Binding-site contacts:
Ligand atom N2 contacts residue ASN264 of chain 3.A at 2.7 Å (h-bond).
Ligand atom C8 contacts residue SER380 of chain 3.A at 4.2 Å.
Ligand atom C7 contacts residue GLN262 of chain 3.A at 3.7 Å.
Ligand atom C6 contacts residue VAL413 of chain 3.A at 4.4 Å (hydrophobic).
Ligand atom O5 contacts residue ARG411 of chain 3.A at 2.9 Å (salt-bridge).
Ligand atom C4 contacts residue GLN262 of chain 3.A at 3.9 Å.
Ligand atom C4 contacts residue ASN264 of chain 3.A at 4.2 Å.
Ligand atom C7 contacts residue ASN264 of chain 3.A at 3.0 Å.
Ligand atom C1 contacts residue ASN264 of chain 3.A at 1.4 Å.
Ligand atom O5 contacts residue ASN264 of chain 3.A at 2.5 Å (h-bond).
Ligand atom C8 contacts residue VAL413 of chain 3.A at 4.3 Å (hydrophobic).
Ligand atom C8 contacts residue GLN262 of chain 3.A at 3.4 Å.
Ligand atom C3 contacts residue GLN262 of chain 3.A at 3.1 Å.
Ligand atom O7 contacts residue ASN300 of chain 3.A at 3.5 Å.
Ligand atom C8 contacts residue SER302 of chain 3.A at 3.5 Å.
Ligand atom O7 contacts residue SER380 of chain 3.A at 4.3 Å.
Ligand atom C1 contacts residue ARG411 of chain 3.A at 3.8 Å.
Ligand atom C6 contacts residue ARG411 of chain 3.A at 3.7 Å.
Ligand atom C1 contacts residue GLN262 of chain 3.A at 4.4 Å.
Ligand atom C2 contacts residue ASN264 of chain 3.A at 2.3 Å.
Ligand atom C8 contacts residue VAL301 of chain 3.A at 3.8 Å (hydrophobic).
Ligand atom O7 contacts residue GLN262 of chain 3.A at 3.5 Å (h-bond).
Ligand atom O7 contacts residue ASN264 of chain 3.A at 3.0 Å (h-bond).
Ligand atom C5 contacts residue ARG411 of chain 3.A at 3.9 Å.
Ligand atom O3 contacts residue GLN262 of chain 3.A at 3.7 Å.
Ligand atom C3 contacts residue ASN264 of chain 3.A at 3.7 Å.
Ligand atom O6 contacts residue ARG411 of chain 3.A at 2.9 Å (salt-bridge).
Ligand atom C8 contacts residue ASN300 of chain 3.A at 3.9 Å.
Ligand atom C5 contacts residue GLN262 of chain 3.A at 4.2 Å.
Ligand atom C5 contacts residue ASN264 of chain 3.A at 3.7 Å.
Ligand atom C5 contacts residue VAL413 of chain 3.A at 4.4 Å (hydrophobic).
Ligand atom O4 contacts residue GLN262 of chain 3.A at 3.6 Å (h-bond).
Ligand atom N2 contacts residue GLN262 of chain 3.A at 4.2 Å.
Ligand atom C7 contacts residue ASN300 of chain 3.A at 4.0 Å.
Ligand atom C8 contacts residue ASN264 of chain 3.A at 4.1 Å.
Ligand atom C2 contacts residue GLN262 of chain 3.A at 4.1 Å.

This small molecule binds to this protein.
Small molecule (SMILES): CC(=O)N[C@H]1[C@H](O[C@H]2[C@H](O)[C@@H](NC(C)=O)CO[C@@H]2CO)O[C@H](CO)[C@@H](O[C@@H]2O[C@H](CO[C@H]3O[C@H](CO)[C@@H](O)[C@H](O)[C@@H]3O)[C@@H](O)[C@H](O[C@H]3O[C@H](CO)[C@@H](O)[C@H](O)[C@@H]3O[C@H]3O[C@H](CO)[C@@H](O)[C@H](O)[C@@H]3O[C@H]3O[C@H](CO)[C@@H](O)[C@H](O)[C@@H]3O)[C@@H]2O)[C@@H]1O

Sequence of chain 3.A:
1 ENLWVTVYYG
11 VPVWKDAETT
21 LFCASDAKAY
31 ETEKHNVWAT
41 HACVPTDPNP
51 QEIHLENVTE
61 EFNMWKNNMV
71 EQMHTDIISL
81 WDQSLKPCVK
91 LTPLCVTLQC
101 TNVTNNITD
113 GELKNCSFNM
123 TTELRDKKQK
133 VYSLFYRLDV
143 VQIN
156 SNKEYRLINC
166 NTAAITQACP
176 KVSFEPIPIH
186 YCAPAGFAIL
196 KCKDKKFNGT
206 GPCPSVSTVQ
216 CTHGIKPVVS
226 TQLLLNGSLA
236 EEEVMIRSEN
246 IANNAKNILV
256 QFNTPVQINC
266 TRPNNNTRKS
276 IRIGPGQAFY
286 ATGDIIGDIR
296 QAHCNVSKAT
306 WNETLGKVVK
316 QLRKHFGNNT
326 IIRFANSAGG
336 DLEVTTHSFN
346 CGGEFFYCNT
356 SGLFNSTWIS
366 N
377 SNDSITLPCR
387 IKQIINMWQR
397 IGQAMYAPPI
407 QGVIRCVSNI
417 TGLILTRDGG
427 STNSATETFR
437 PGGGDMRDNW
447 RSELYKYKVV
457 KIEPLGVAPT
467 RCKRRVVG